Binding-site contacts:
Ligand atom C7 contacts residue PHE250 of chain 1.C at 3.9 Å (hydrophobic).
Ligand atom C19 contacts residue PHE283 of chain 1.C at 3.6 Å (hydrophobic).
Ligand atom C28 contacts residue PHE283 of chain 1.C at 3.8 Å (hydrophobic).
Ligand atom C3 contacts residue ILE246 of chain 1.C at 3.8 Å (hydrophobic).
Ligand atom C5 contacts residue PHE283 of chain 1.C at 3.6 Å (hydrophobic).
Ligand atom C29 contacts residue LEU189 of chain 1.C at 3.5 Å (hydrophobic).
Ligand atom C20 contacts residue PHE283 of chain 1.C at 3.4 Å (hydrophobic).
Ligand atom C26 contacts residue PHE250 of chain 1.C at 4.0 Å (hydrophobic).
Ligand atom N13 contacts residue PHE283 of chain 1.C at 3.2 Å.
Ligand atom C21 contacts residue VAL287 of chain 1.C at 4.0 Å (hydrophobic).
Ligand atom N13 contacts residue PHE250 of chain 1.C at 3.9 Å.
Ligand atom N2 contacts residue TYR78 of chain 1.C at 3.7 Å.
Ligand atom C4 contacts residue ILE246 of chain 1.C at 3.8 Å (hydrophobic).
Ligand atom C14 contacts residue PHE283 of chain 1.C at 3.5 Å (hydrophobic).
Ligand atom N15 contacts residue PHE250 of chain 1.C at 3.8 Å.
Ligand atom N15 contacts residue PHE283 of chain 1.C at 3.4 Å.
Ligand atom N22 contacts residue LEU189 of chain 1.C at 3.9 Å.
Ligand atom C18 contacts residue PHE250 of chain 1.C at 3.8 Å (hydrophobic).
Ligand atom O24 contacts residue GLN280 of chain 1.C at 2.8 Å (h-bond).
Ligand atom O24 contacts residue PHE283 of chain 1.C at 4.0 Å.
Ligand atom C18 contacts residue PHE283 of chain 1.C at 3.5 Å (hydrophobic).
Ligand atom C4 contacts residue VAL232 of chain 1.C at 3.8 Å (hydrophobic).
Ligand atom F12 contacts residue LEU229 of chain 1.C at 3.0 Å.
Ligand atom C8 contacts residue PHE250 of chain 1.C at 3.8 Å (hydrophobic).
Ligand atom C4 contacts residue PHE283 of chain 1.C at 3.5 Å (hydrophobic).
Ligand atom F12 contacts residue LEU189 of chain 1.C at 4.0 Å.
Ligand atom C17 contacts residue PHE283 of chain 1.C at 3.7 Å (hydrophobic).
Ligand atom O25 contacts residue PHE193 of chain 1.C at 3.9 Å.
Ligand atom C17 contacts residue GLN280 of chain 1.C at 3.3 Å.
Ligand atom N2 contacts residue LEU229 of chain 1.C at 3.7 Å.
Ligand atom C16 contacts residue GLN280 of chain 1.C at 3.4 Å.
Ligand atom F12 contacts residue PHE283 of chain 1.C at 3.9 Å.
Ligand atom C17 contacts residue PHE250 of chain 1.C at 3.9 Å (hydrophobic).
Ligand atom C17 contacts residue TYR247 of chain 1.C at 4.0 Å (hydrophobic).
Ligand atom C8 contacts residue HIS79 of chain 1.C at 3.7 Å.
Ligand atom C16 contacts residue PHE283 of chain 1.C at 3.8 Å (hydrophobic).
Ligand atom C23 contacts residue LEU189 of chain 1.C at 3.6 Å (hydrophobic).
Ligand atom C18 contacts residue MET267 of chain 1.C at 3.5 Å (hydrophobic).
Ligand atom C3 contacts residue SER231 of chain 1.C at 3.7 Å.
Ligand atom C27 contacts residue LEU189 of chain 1.C at 4.0 Å (hydrophobic).

A small-molecule ligand and the protein it binds are described below.
Small molecule (SMILES): CC(=O)Nc1cccc(-n2ccc(=O)c(-c3ccnn3-c3ccccc3F)n2)c1

Sequence of chain 1.C:
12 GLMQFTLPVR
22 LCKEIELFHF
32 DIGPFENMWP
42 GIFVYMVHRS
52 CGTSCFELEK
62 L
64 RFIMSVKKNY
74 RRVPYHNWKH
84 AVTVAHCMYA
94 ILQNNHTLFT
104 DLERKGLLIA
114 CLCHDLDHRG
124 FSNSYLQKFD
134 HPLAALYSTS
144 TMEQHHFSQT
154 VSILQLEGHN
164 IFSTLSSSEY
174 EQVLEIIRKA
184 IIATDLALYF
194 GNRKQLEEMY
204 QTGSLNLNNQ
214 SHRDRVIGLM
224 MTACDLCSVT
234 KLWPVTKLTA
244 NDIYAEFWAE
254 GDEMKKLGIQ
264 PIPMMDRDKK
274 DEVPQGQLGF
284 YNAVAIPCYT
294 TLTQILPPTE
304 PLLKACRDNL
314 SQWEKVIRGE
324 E